Binding-site contacts:
Ligand atom C23 contacts residue PHE120 of chain 1.A at 3.9 Å (hydrophobic).
Ligand atom C4 contacts residue MET114 of chain 1.A at 3.5 Å (hydrophobic).
Ligand atom O9 contacts residue LYS170 of chain 1.A at 3.1 Å.
Ligand atom C18 contacts residue ARG291 of chain 4.A at 3.9 Å.
Ligand atom O11 contacts residue SER567 of chain 4.A at 2.6 Å (h-bond).
Ligand atom C5 contacts residue PHE120 of chain 1.A at 3.4 Å (hydrophobic).
Ligand atom O12 contacts residue LYS170 of chain 1.A at 3.2 Å.
Ligand atom C5 contacts residue ALA119 of chain 1.A at 3.9 Å (hydrophobic).
Ligand atom C18 contacts residue TRP488 of chain 4.A at 3.4 Å (hydrophobic).
Ligand atom C23 contacts residue ARG291 of chain 4.A at 3.3 Å.
Ligand atom O15 contacts residue SER567 of chain 4.A at 3.2 Å (h-bond).
Ligand atom C21 contacts residue MET484 of chain 4.A at 3.6 Å (hydrophobic).
Ligand atom N17 contacts residue TRP488 of chain 4.A at 3.4 Å.
Ligand atom O12 contacts residue PRO111 of chain 1.A at 3.3 Å.
Ligand atom O15 contacts residue ARG291 of chain 4.A at 2.5 Å (salt-bridge).
Ligand atom O15 contacts residue TRP488 of chain 4.A at 3.7 Å.
Ligand atom C3 contacts residue SER567 of chain 4.A at 3.7 Å.
Ligand atom C4 contacts residue ARG291 of chain 4.A at 3.5 Å.
Ligand atom N17 contacts residue ARG291 of chain 4.A at 2.8 Å (salt-bridge).
Ligand atom C4 contacts residue ASP290 of chain 4.A at 3.3 Å.
Ligand atom C5 contacts residue ARG291 of chain 4.A at 3.9 Å.
Ligand atom C3 contacts residue ARG291 of chain 4.A at 3.6 Å.
Ligand atom C22 contacts residue TRP488 of chain 4.A at 3.4 Å (hydrophobic).
Ligand atom N16 contacts residue LYS170 of chain 1.A at 3.5 Å (salt-bridge).
Ligand atom C14 contacts residue ARG291 of chain 4.A at 3.6 Å.
Ligand atom C14 contacts residue TRP488 of chain 4.A at 3.6 Å (hydrophobic).
Ligand atom N19 contacts residue GLY35 of chain 1.A at 3.5 Å.
Ligand atom O8 contacts residue SER82 of chain 1.A at 3.9 Å.
Ligand atom O9 contacts residue GLY35 of chain 1.A at 3.8 Å.
Ligand atom C23 contacts residue TRP488 of chain 4.A at 3.6 Å (hydrophobic).
Ligand atom O8 contacts residue ALA36 of chain 1.A at 3.4 Å.
Ligand atom N13 contacts residue LYS170 of chain 1.A at 3.2 Å (salt-bridge).
Ligand atom N16 contacts residue TRP488 of chain 4.A at 3.4 Å.
Ligand atom S10 contacts residue SER567 of chain 4.A at 3.7 Å.
Ligand atom C20 contacts residue TRP488 of chain 4.A at 3.5 Å (hydrophobic).
Ligand atom N19 contacts residue TRP488 of chain 4.A at 3.4 Å.
Ligand atom C6 contacts residue VAL110 of chain 1.A at 3.6 Å (hydrophobic).
Ligand atom C14 contacts residue LYS170 of chain 1.A at 3.9 Å.
Ligand atom C21 contacts residue TRP488 of chain 4.A at 3.5 Å (hydrophobic).
Ligand atom C6 contacts residue PHE120 of chain 1.A at 3.2 Å (hydrophobic).

Sequence of chain 4.A:
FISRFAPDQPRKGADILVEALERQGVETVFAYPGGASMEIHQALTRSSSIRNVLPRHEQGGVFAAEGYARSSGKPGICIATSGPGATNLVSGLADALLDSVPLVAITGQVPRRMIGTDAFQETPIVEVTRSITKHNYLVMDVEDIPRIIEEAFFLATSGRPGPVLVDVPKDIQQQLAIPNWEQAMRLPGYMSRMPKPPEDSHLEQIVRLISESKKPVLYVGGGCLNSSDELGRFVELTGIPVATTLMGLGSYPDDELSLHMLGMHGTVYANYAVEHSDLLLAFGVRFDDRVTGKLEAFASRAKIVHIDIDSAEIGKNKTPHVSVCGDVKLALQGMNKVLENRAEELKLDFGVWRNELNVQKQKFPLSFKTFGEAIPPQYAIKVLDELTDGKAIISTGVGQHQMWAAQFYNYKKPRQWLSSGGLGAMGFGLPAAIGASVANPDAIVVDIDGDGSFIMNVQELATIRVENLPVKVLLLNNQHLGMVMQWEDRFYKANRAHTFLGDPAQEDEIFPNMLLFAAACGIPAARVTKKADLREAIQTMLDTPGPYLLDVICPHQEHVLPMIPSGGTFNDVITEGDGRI

The small molecule below binds the protein below.
Small molecule (SMILES): Cc1ccnc(NC(=O)NS(=O)(=O)c2ccccc2[N+](=O)[O-])n1

Sequence of chain 1.A:
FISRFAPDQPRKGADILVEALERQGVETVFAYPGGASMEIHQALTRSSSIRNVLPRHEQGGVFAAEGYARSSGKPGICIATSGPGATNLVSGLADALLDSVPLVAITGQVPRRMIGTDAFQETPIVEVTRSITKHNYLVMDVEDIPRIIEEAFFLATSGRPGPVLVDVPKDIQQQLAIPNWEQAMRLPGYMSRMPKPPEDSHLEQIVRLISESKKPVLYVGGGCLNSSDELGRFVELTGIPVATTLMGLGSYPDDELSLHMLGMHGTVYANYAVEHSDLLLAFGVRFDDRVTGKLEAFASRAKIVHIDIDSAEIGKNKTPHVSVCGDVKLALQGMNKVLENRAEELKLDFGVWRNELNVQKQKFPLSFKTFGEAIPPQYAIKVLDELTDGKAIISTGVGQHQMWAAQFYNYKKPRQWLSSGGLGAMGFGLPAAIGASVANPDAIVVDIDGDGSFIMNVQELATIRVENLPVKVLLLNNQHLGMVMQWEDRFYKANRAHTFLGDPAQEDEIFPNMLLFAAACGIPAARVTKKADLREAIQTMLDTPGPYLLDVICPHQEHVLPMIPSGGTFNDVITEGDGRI